Sequence of chain 1.A:
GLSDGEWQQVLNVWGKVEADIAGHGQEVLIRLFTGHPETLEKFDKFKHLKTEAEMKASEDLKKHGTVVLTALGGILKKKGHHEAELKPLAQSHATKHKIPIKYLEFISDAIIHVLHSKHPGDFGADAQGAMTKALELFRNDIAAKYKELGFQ

Binding-site contacts:
Ligand atom NA contacts residue J1S1 of chain 1.C at 0.1 Å (h-bond).
Ligand atom C3B contacts residue J1S1 of chain 1.C at 0.0 Å.
Ligand atom C3C contacts residue J1S1 of chain 1.C at 0.1 Å.
Ligand atom NB contacts residue J1S1 of chain 1.C at 0.1 Å (h-bond).
Ligand atom C1B contacts residue J1S1 of chain 1.C at 0.1 Å.
Ligand atom CHC contacts residue J1S1 of chain 1.C at 0.2 Å.
Ligand atom CGD contacts residue J1S1 of chain 1.C at 0.1 Å.
Ligand atom C4A contacts residue J1S1 of chain 1.C at 0.1 Å.
Ligand atom C1A contacts residue J1S1 of chain 1.C at 0.7 Å.
Ligand atom C3A contacts residue J1S1 of chain 1.C at 0.1 Å.
Ligand atom C3D contacts residue J1S1 of chain 1.C at 0.4 Å.
Ligand atom CHA contacts residue J1S1 of chain 1.C at 0.2 Å.
Ligand atom CO contacts residue J1S1 of chain 1.C at 0.0 Å.
Ligand atom CAD contacts residue J1S1 of chain 1.C at 0.6 Å.
Ligand atom C2C contacts residue J1S1 of chain 1.C at 0.0 Å.
Ligand atom C2A contacts residue J1S1 of chain 1.C at 0.3 Å.
Ligand atom CBB contacts residue J1S1 of chain 1.C at 0.0 Å.
Ligand atom O2B contacts residue J1S1 of chain 1.C at 0.3 Å (h-bond).
Ligand atom ND contacts residue J1S1 of chain 1.C at 0.1 Å (h-bond).
Ligand atom C2D contacts residue J1S1 of chain 1.C at 0.2 Å.
Ligand atom NC contacts residue J1S1 of chain 1.C at 0.0 Å (h-bond).
Ligand atom C1D contacts residue J1S1 of chain 1.C at 0.1 Å.
Ligand atom CMC contacts residue J1S1 of chain 1.C at 0.1 Å.
Ligand atom C6A contacts residue J1S1 of chain 1.C at 0.1 Å.
Ligand atom C5D contacts residue J1S1 of chain 1.C at 0.1 Å.
Ligand atom O1C contacts residue J1S1 of chain 1.C at 0.2 Å (h-bond).
Ligand atom CAC contacts residue J1S1 of chain 1.C at 0.1 Å.
Ligand atom C4B contacts residue J1S1 of chain 1.C at 0.0 Å.
Ligand atom O2C contacts residue J1S1 of chain 1.C at 0.1 Å (h-bond).
Ligand atom CMB contacts residue J1S1 of chain 1.C at 0.1 Å.
Ligand atom C4C contacts residue J1S1 of chain 1.C at 0.1 Å.
Ligand atom CAA contacts residue J1S1 of chain 1.C at 0.6 Å.
Ligand atom C5A contacts residue J1S1 of chain 1.C at 0.6 Å.
Ligand atom O1B contacts residue J1S1 of chain 1.C at 0.0 Å (h-bond).
Ligand atom C2B contacts residue J1S1 of chain 1.C at 0.1 Å.
Ligand atom CGB contacts residue J1S1 of chain 1.C at 0.1 Å.
Ligand atom C1C contacts residue J1S1 of chain 1.C at 0.0 Å.
Ligand atom CAB contacts residue J1S1 of chain 1.C at 0.0 Å.
Ligand atom CBD contacts residue J1S1 of chain 1.C at 0.1 Å.
Ligand atom CHB contacts residue J1S1 of chain 1.C at 0.0 Å.

This protein binds this small molecule.
Small molecule (SMILES): CC1=C(CCC(=O)O)C2=N3->[Co+]45n6c(c(C)c(CCC(=O)O)c6=C2)=CC2=N->4[C@](C)(C(C)=C2C)[C@@]2(C)C(C)=C(C)C(=N->52)C=C13